Binding-site contacts:
Ligand atom C5 contacts residue THR18 of chain 1.A at 4.3 Å.
Ligand atom O5 contacts residue ASN16 of chain 1.A at 2.5 Å (h-bond).
Ligand atom C2 contacts residue ASN16 of chain 1.A at 2.5 Å.
Ligand atom C3 contacts residue ARG22 of chain 1.G at 3.9 Å.
Ligand atom C3 contacts residue ASN16 of chain 1.A at 3.8 Å.
Ligand atom O6 contacts residue ARG22 of chain 1.G at 3.3 Å.
Ligand atom C4 contacts residue ARG22 of chain 1.G at 3.4 Å.
Ligand atom C8 contacts residue THR18 of chain 1.A at 4.3 Å.
Ligand atom C4 contacts residue ASN16 of chain 1.A at 4.3 Å.
Ligand atom C1 contacts residue THR18 of chain 1.A at 3.3 Å.
Ligand atom C2 contacts residue THR18 of chain 1.A at 4.3 Å.
Ligand atom O7 contacts residue ASN16 of chain 1.A at 3.2 Å (h-bond).
Ligand atom C1 contacts residue ASN16 of chain 1.A at 1.4 Å.
Ligand atom C7 contacts residue ASN16 of chain 1.A at 3.2 Å.
Ligand atom C5 contacts residue ASN16 of chain 1.A at 3.7 Å.
Ligand atom O5 contacts residue THR18 of chain 1.A at 3.9 Å.
Ligand atom N2 contacts residue ASN16 of chain 1.A at 2.8 Å (h-bond).
Ligand atom C7 contacts residue THR18 of chain 1.A at 4.2 Å.
Ligand atom O4 contacts residue ARG22 of chain 1.G at 2.9 Å (salt-bridge).
Ligand atom N2 contacts residue THR18 of chain 1.A at 3.7 Å.
Ligand atom C8 contacts residue ASN16 of chain 1.A at 4.3 Å.
Ligand atom O3 contacts residue ARG22 of chain 1.G at 3.3 Å (salt-bridge).
Ligand atom C5 contacts residue ARG22 of chain 1.G at 4.4 Å.
Ligand atom C6 contacts residue ARG22 of chain 1.G at 4.2 Å.

Sequence of chain 1.G:
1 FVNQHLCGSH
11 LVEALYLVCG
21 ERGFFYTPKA

A protein and the small-molecule ligand that binds it are described below.
Small molecule (SMILES): CC(=O)N[C@@H]1[C@@H](O)[C@H](O)[C@@H](CO)O[C@H]1O

Sequence of chain 1.A:
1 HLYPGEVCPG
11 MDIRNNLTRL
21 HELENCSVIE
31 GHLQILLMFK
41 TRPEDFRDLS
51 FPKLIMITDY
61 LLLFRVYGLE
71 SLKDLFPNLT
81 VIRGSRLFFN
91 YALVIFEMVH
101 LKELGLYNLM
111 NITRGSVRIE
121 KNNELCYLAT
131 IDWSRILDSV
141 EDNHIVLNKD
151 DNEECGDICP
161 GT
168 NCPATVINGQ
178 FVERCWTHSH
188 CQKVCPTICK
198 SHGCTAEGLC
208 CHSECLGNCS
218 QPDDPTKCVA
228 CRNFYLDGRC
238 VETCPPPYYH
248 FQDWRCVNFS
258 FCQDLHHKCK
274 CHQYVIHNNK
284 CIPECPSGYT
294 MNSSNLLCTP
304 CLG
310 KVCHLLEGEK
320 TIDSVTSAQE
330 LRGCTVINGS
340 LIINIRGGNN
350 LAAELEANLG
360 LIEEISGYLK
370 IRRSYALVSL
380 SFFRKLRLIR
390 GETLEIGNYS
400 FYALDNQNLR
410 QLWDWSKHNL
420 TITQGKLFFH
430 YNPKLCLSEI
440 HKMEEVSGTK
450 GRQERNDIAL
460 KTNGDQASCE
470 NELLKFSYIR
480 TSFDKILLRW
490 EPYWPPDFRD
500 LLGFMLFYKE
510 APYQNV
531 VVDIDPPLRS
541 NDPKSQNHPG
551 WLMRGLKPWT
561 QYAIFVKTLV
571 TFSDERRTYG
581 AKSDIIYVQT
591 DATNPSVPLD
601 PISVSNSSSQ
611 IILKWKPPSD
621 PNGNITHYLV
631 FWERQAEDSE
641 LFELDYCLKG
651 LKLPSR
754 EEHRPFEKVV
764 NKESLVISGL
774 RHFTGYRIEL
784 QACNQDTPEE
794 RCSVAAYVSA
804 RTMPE